Binding-site contacts:
Ligand atom CA contacts residue GLN239 of chain 2.G at 4.5 Å.
Ligand atom O3 contacts residue ASP258 of chain 2.G at 3.5 Å (salt-bridge).
Ligand atom CA contacts residue ASP258 of chain 2.G at 4.3 Å.
Ligand atom O contacts residue GLN259 of chain 2.G at 3.6 Å (h-bond).
Ligand atom OXT contacts residue GLN239 of chain 2.G at 3.4 Å (h-bond).
Ligand atom C contacts residue GLN239 of chain 2.G at 3.4 Å.
Ligand atom O contacts residue ASP258 of chain 2.G at 4.3 Å.
Ligand atom O contacts residue GLN239 of chain 2.G at 3.0 Å (h-bond).

The small molecule below binds the protein below.
Small molecule (SMILES): CC(=O)C(=O)O

Sequence of chain 2.G:
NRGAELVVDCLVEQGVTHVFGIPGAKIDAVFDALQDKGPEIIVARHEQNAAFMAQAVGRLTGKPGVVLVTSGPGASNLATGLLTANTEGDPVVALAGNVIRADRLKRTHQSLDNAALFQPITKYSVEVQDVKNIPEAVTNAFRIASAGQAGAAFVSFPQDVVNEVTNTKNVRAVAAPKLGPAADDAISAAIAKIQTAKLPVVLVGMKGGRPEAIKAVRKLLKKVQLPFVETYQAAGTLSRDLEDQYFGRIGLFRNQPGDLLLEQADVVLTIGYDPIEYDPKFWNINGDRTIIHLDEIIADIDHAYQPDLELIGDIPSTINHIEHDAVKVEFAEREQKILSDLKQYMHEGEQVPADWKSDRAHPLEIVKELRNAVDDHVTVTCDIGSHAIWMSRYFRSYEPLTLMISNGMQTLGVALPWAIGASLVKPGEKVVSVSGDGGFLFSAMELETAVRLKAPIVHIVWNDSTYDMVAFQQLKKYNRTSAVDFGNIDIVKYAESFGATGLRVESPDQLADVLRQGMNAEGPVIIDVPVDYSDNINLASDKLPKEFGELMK